A protein and the small-molecule ligand that binds it are described below.
Small molecule (SMILES): CC(=O)N[C@H]1[C@H](O[C@H]2[C@H](O)[C@@H](NC(C)=O)CO[C@@H]2CO)O[C@H](CO)[C@@H](O)[C@@H]1O

Binding-site contacts:
Ligand atom C8 contacts residue PHE342 of chain 1.A at 3.4 Å (hydrophobic).
Ligand atom O5 contacts residue ASN343 of chain 1.A at 2.3 Å (h-bond).
Ligand atom O7 contacts residue ASN343 of chain 1.A at 4.2 Å.
Ligand atom C5 contacts residue ASN343 of chain 1.A at 3.6 Å.
Ligand atom N2 contacts residue ASN343 of chain 1.A at 2.9 Å (h-bond).
Ligand atom C7 contacts residue ASN343 of chain 1.A at 3.8 Å.
Ligand atom C3 contacts residue ASN343 of chain 1.A at 3.8 Å.
Ligand atom C4 contacts residue ASN343 of chain 1.A at 4.3 Å.
Ligand atom C1 contacts residue ASN343 of chain 1.A at 1.4 Å.
Ligand atom C2 contacts residue ASN343 of chain 1.A at 2.5 Å.
Ligand atom C7 contacts residue PHE342 of chain 1.A at 4.4 Å (hydrophobic).
Ligand atom N2 contacts residue PHE342 of chain 1.A at 4.3 Å.

Sequence of chain 1.A:
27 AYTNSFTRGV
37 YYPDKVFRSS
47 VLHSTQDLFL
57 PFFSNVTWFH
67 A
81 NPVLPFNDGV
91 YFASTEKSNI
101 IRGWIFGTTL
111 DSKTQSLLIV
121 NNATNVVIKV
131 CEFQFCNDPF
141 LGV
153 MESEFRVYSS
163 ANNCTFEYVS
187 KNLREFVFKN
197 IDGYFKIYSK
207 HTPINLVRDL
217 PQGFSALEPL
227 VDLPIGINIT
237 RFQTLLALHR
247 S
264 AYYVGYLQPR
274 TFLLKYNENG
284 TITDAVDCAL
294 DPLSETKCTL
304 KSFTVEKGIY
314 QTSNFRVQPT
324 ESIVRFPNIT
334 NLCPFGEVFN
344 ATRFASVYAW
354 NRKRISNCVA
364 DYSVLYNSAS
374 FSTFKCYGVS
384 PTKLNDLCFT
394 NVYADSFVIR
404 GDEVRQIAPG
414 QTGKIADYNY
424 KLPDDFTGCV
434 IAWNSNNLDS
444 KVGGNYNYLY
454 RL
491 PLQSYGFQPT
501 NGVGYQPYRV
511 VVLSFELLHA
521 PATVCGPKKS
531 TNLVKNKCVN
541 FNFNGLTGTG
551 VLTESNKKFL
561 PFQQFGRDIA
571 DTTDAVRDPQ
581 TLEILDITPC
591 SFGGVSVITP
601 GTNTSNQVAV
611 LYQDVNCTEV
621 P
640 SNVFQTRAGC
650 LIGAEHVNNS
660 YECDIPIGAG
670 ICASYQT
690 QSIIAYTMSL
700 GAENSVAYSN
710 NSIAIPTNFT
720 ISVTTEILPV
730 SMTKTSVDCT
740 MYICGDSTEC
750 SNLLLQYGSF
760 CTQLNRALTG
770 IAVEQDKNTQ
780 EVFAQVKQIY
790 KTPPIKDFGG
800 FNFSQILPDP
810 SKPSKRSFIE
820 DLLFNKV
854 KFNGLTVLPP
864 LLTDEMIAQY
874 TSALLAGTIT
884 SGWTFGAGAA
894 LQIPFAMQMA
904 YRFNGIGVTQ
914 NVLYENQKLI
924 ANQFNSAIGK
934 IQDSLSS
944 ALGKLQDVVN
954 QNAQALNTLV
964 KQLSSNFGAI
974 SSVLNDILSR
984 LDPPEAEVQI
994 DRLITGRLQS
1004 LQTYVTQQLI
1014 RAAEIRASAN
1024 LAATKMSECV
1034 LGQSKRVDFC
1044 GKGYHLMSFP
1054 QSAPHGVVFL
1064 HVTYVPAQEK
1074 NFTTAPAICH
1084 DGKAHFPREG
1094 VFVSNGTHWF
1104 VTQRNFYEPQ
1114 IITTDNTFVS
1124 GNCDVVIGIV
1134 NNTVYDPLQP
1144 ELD